Binding-site contacts:
Ligand atom C41 contacts residue VAL23 of chain 1.C at 3.5 Å (hydrophobic).
Ligand atom C44 contacts residue GLY360 of chain 1.C at 3.7 Å.
Ligand atom O13 contacts residue PRO358 of chain 1.C at 3.4 Å.
Ligand atom O05 contacts residue LEU361 of chain 1.C at 3.4 Å.
Ligand atom O08 contacts residue ARG276 of chain 1.C at 3.6 Å.
Ligand atom C36 contacts residue ASP26 of chain 1.C at 3.6 Å.
Ligand atom O07 contacts residue GLN279 of chain 1.C at 3.6 Å.
Ligand atom C19 contacts residue THR274 of chain 1.C at 3.3 Å.
Ligand atom C47 contacts residue ARG276 of chain 1.C at 3.2 Å.
Ligand atom C06 contacts residue LEU228 of chain 1.C at 3.9 Å (hydrophobic).
Ligand atom C15 contacts residue PRO272 of chain 1.C at 3.5 Å (hydrophobic).
Ligand atom C06 contacts residue HIS227 of chain 1.C at 3.2 Å.
Ligand atom C14 contacts residue LEU215 of chain 1.C at 3.6 Å (hydrophobic).
Ligand atom C14 contacts residue THR274 of chain 1.C at 3.9 Å.
Ligand atom C13 contacts residue PHE270 of chain 1.C at 3.7 Å (hydrophobic).
Ligand atom O06 contacts residue PRO272 of chain 1.C at 3.8 Å.
Ligand atom C35 contacts residue ASP26 of chain 1.C at 3.4 Å.
Ligand atom C07 contacts residue HIS227 of chain 1.C at 3.7 Å.
Ligand atom C40 contacts residue SER234 of chain 1.C at 3.3 Å.
Ligand atom C41 contacts residue GLU27 of chain 1.C at 3.3 Å.
Ligand atom C42 contacts residue VAL23 of chain 1.C at 3.5 Å (hydrophobic).
Ligand atom O13 contacts residue GLY360 of chain 1.C at 3.8 Å.
Ligand atom C07 contacts residue LEU215 of chain 1.C at 3.8 Å (hydrophobic).
Ligand atom O13 contacts residue ARG359 of chain 1.C at 3.2 Å (salt-bridge).
Ligand atom C05 contacts residue HIS227 of chain 1.C at 3.5 Å.
Ligand atom C41 contacts residue SER234 of chain 1.C at 3.6 Å.
Ligand atom C07 contacts residue ASP224 of chain 1.C at 3.7 Å.
Ligand atom O14 contacts residue VAL23 of chain 1.C at 3.6 Å.
Ligand atom O06 contacts residue LEU215 of chain 1.C at 3.8 Å.
Ligand atom C31 contacts residue VAL23 of chain 1.C at 3.9 Å (hydrophobic).
Ligand atom O06 contacts residue THR274 of chain 1.C at 3.2 Å (h-bond).
Ligand atom O06 contacts residue LEU273 of chain 1.C at 3.5 Å.
Ligand atom C34 contacts residue GLU22 of chain 1.C at 3.9 Å.
Ligand atom C08 contacts residue ASP224 of chain 1.C at 3.8 Å.
Ligand atom C30 contacts residue HIS227 of chain 1.C at 3.8 Å.
Ligand atom O08 contacts residue GLN279 of chain 1.C at 3.8 Å.
Ligand atom C23 contacts residue GLN279 of chain 1.C at 3.0 Å.
Ligand atom O14 contacts residue HIS227 of chain 1.C at 3.0 Å.
Ligand atom C39 contacts residue ALA231 of chain 1.C at 3.7 Å (hydrophobic).
Ligand atom C32 contacts residue HIS227 of chain 1.C at 3.4 Å.

Sequence of chain 1.C:
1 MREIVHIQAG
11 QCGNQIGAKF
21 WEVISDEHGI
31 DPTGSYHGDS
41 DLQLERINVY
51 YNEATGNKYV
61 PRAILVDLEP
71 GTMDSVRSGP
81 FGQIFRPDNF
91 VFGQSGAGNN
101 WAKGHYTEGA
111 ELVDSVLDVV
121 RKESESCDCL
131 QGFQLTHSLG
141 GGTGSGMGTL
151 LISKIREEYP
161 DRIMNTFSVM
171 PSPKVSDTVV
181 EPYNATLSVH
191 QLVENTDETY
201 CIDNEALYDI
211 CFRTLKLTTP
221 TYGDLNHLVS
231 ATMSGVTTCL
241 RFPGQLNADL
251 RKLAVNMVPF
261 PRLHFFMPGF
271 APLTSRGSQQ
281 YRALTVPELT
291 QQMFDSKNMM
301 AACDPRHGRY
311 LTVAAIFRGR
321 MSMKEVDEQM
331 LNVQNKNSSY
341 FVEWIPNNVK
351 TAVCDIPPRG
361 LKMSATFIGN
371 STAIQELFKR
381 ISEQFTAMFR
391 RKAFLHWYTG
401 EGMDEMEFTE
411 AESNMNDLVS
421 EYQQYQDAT

The protein below binds the small molecule below.
Small molecule (SMILES): CC(=O)O[C@H]1C(=O)[C@@]2(C)[C@H]([C@H](OC(=O)c3ccccc3)[C@]3(O)C[C@H](OC(=O)[C@H](O)[C@@H](NC(=O)c4ccccc4)c4ccccc4)C(C)=C1C3(C)C)[C@]1(OC(C)=O)CO[C@@H]1C[C@@H]2O